Sequence of chain 2.B:
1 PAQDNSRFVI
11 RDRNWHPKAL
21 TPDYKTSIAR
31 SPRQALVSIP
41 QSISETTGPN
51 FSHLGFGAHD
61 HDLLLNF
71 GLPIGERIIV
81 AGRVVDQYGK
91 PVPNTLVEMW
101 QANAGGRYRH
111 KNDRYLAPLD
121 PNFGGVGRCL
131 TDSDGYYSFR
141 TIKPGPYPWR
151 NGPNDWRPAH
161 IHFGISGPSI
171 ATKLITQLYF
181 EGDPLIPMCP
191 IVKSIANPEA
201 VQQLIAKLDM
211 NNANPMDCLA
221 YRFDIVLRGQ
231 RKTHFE

Binding-site contacts:
Ligand atom C1' contacts residue ARG133 of chain 2.A at 4.0 Å.
Ligand atom O1' contacts residue ARG133 of chain 2.A at 3.4 Å.
Ligand atom O3 contacts residue HIS160 of chain 2.B at 4.1 Å.
Ligand atom C3 contacts residue TYR147 of chain 2.B at 3.8 Å (hydrophobic).
Ligand atom O3 contacts residue ILE191 of chain 2.B at 3.9 Å.
Ligand atom O1' contacts residue GLY134 of chain 2.A at 4.1 Å.
Ligand atom C2 contacts residue PRO15 of chain 2.A at 3.4 Å (hydrophobic).
Ligand atom C5 contacts residue ARG157 of chain 2.B at 4.0 Å.
Ligand atom O3 contacts residue HIS162 of chain 2.B at 3.4 Å.
Ligand atom O3 contacts residue TYR147 of chain 2.B at 4.0 Å.
Ligand atom C6 contacts residue PRO15 of chain 2.A at 3.7 Å (hydrophobic).
Ligand atom O1' contacts residue TYR24 of chain 2.B at 2.1 Å (h-bond).
Ligand atom C6 contacts residue TRP149 of chain 2.B at 3.6 Å (hydrophobic).
Ligand atom C2 contacts residue GLY14 of chain 2.A at 3.8 Å.
Ligand atom C1 contacts residue TRP149 of chain 2.B at 3.9 Å (hydrophobic).
Ligand atom C2 contacts residue ILE191 of chain 2.B at 3.4 Å (hydrophobic).
Ligand atom C1 contacts residue ILE191 of chain 2.B at 4.0 Å (hydrophobic).
Ligand atom O2' contacts residue TRP149 of chain 2.B at 3.5 Å.
Ligand atom C4 contacts residue TYR147 of chain 2.B at 2.7 Å (hydrophobic).
Ligand atom O3 contacts residue GLN177 of chain 2.B at 3.3 Å (h-bond).
Ligand atom O1' contacts residue ILE191 of chain 2.B at 4.1 Å.
Ligand atom O2' contacts residue PRO15 of chain 2.A at 4.2 Å.
Ligand atom C5 contacts residue TYR147 of chain 2.B at 3.5 Å (hydrophobic).
Ligand atom C3 contacts residue FE1 of chain 2.M at 3.7 Å.
Ligand atom C3 contacts residue ARG157 of chain 2.B at 3.4 Å.
Ligand atom O1' contacts residue PRO15 of chain 2.A at 4.0 Å.
Ligand atom O3 contacts residue ARG157 of chain 2.B at 2.9 Å (salt-bridge).
Ligand atom C1' contacts residue TYR24 of chain 2.B at 3.3 Å (hydrophobic).
Ligand atom C3 contacts residue GLY14 of chain 2.A at 4.2 Å.
Ligand atom O3 contacts residue FE1 of chain 2.M at 3.4 Å.
Ligand atom C4 contacts residue ARG157 of chain 2.B at 3.7 Å.
Ligand atom C1' contacts residue TRP149 of chain 2.B at 3.7 Å (hydrophobic).
Ligand atom O2' contacts residue TYR24 of chain 2.B at 4.0 Å.
Ligand atom C3 contacts residue PRO15 of chain 2.A at 3.9 Å (hydrophobic).
Ligand atom C1' contacts residue PRO15 of chain 2.A at 3.6 Å (hydrophobic).
Ligand atom O3 contacts residue GLY14 of chain 2.A at 4.1 Å.
Ligand atom C1 contacts residue PRO15 of chain 2.A at 3.3 Å (hydrophobic).
Ligand atom C3 contacts residue ILE191 of chain 2.B at 3.8 Å (hydrophobic).
Ligand atom C5 contacts residue PRO15 of chain 2.A at 4.1 Å (hydrophobic).
Ligand atom C4 contacts residue FE1 of chain 2.M at 3.3 Å.

Sequence of chain 2.A:
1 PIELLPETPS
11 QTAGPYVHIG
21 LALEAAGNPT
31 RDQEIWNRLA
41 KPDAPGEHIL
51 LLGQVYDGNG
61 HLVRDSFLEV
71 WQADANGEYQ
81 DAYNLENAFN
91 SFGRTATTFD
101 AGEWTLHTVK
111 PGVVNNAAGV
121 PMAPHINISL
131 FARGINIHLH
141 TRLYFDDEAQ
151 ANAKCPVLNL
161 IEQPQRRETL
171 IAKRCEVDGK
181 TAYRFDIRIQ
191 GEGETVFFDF

This protein binds this small molecule.
Small molecule (SMILES): O=C(O)c1cccc(O)c1